This small molecule binds to this protein.
Small molecule (SMILES): O=C(Nc1nc(-n2ccnc2)c2nc(-c3cccnc3)sc2n1)C1CC1

Sequence of chain 1.C:
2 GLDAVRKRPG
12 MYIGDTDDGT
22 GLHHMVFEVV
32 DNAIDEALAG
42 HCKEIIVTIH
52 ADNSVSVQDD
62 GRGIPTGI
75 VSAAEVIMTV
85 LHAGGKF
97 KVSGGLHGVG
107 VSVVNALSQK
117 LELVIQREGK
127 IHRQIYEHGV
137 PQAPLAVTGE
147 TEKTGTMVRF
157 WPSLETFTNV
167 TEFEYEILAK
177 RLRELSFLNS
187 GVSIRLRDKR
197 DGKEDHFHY

Binding-site contacts:
Ligand atom C11 contacts residue VAL58 of chain 1.C at 3.6 Å (hydrophobic).
Ligand atom N7 contacts residue ASP60 of chain 1.C at 2.6 Å (salt-bridge).
Ligand atom C6 contacts residue ASP60 of chain 1.C at 3.5 Å.
Ligand atom C21 contacts residue ARG123 of chain 1.C at 3.1 Å.
Ligand atom N5 contacts residue ILE65 of chain 1.C at 3.7 Å.
Ligand atom N1 contacts residue ASP60 of chain 1.C at 3.5 Å (salt-bridge).
Ligand atom N7 contacts residue ASN33 of chain 1.C at 3.7 Å.
Ligand atom C8 contacts residue THR152 of chain 1.C at 3.5 Å.
Ligand atom C21 contacts residue GLY64 of chain 1.C at 3.7 Å.
Ligand atom N24 contacts residue ILE81 of chain 1.C at 3.3 Å.
Ligand atom N20 contacts residue PRO66 of chain 1.C at 3.7 Å.
Ligand atom C18 contacts residue PHE91 of chain 1.C at 3.4 Å (hydrophobic).
Ligand atom C6 contacts residue ASN33 of chain 1.C at 3.6 Å.
Ligand atom N20 contacts residue ARG63 of chain 1.C at 3.2 Å (salt-bridge).
Ligand atom C4 contacts residue ILE65 of chain 1.C at 3.6 Å (hydrophobic).
Ligand atom C19 contacts residue PRO66 of chain 1.C at 3.7 Å (hydrophobic).
Ligand atom O9 contacts residue ILE65 of chain 1.C at 3.8 Å.
Ligand atom S15 contacts residue GLU37 of chain 1.C at 3.2 Å (salt-bridge).
Ligand atom C8 contacts residue ASP60 of chain 1.C at 3.4 Å.
Ligand atom S15 contacts residue GLY64 of chain 1.C at 3.7 Å.
Ligand atom N1 contacts residue THR152 of chain 1.C at 3.8 Å.
Ligand atom C21 contacts residue ARG63 of chain 1.C at 3.6 Å.
Ligand atom C19 contacts residue ARG63 of chain 1.C at 3.4 Å.
Ligand atom C2 contacts residue ILE65 of chain 1.C at 3.7 Å (hydrophobic).
Ligand atom O9 contacts residue THR152 of chain 1.C at 3.6 Å.
Ligand atom C23 contacts residue ASN33 of chain 1.C at 3.4 Å.
Ligand atom C14 contacts residue PRO66 of chain 1.C at 3.7 Å (hydrophobic).
Ligand atom C3 contacts residue ILE65 of chain 1.C at 3.6 Å (hydrophobic).
Ligand atom C12 contacts residue THR152 of chain 1.C at 3.7 Å.
Ligand atom N24 contacts residue ASN33 of chain 1.C at 3.6 Å.
Ligand atom C12 contacts residue VAL58 of chain 1.C at 3.5 Å (hydrophobic).
Ligand atom C17 contacts residue PHE91 of chain 1.C at 3.4 Å (hydrophobic).
Ligand atom C16 contacts residue PRO66 of chain 1.C at 3.4 Å (hydrophobic).
Ligand atom N20 contacts residue ARG123 of chain 1.C at 3.1 Å (salt-bridge).
Ligand atom C11 contacts residue VAL30 of chain 1.C at 3.4 Å (hydrophobic).
Ligand atom N5 contacts residue ASN33 of chain 1.C at 3.3 Å.
Ligand atom C10 contacts residue ASP60 of chain 1.C at 3.3 Å.
Ligand atom C12 contacts residue VAL154 of chain 1.C at 3.8 Å (hydrophobic).
Ligand atom C10 contacts residue THR152 of chain 1.C at 3.8 Å.
Ligand atom C21 contacts residue PRO66 of chain 1.C at 3.6 Å (hydrophobic).